This small molecule binds to this protein.
Small molecule (SMILES): O=[N+]([O-])c1ccc(OP(=O)(O)O)cc1

Sequence of chain 1.A:
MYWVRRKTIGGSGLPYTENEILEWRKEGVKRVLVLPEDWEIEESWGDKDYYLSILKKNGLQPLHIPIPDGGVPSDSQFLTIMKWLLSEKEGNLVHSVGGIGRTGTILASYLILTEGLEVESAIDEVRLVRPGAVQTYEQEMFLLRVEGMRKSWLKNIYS

Binding-site contacts:
Ligand atom C3 contacts residue VAL97 of chain 1.A at 3.5 Å (hydrophobic).
Ligand atom O3 contacts residue GLY98 of chain 1.A at 2.6 Å (h-bond).
Ligand atom P contacts residue GLY101 of chain 1.A at 3.7 Å.
Ligand atom P contacts residue SER96 of chain 1.A at 3.5 Å.
Ligand atom O4 contacts residue GLY101 of chain 1.A at 3.4 Å.
Ligand atom O4 contacts residue THR103 of chain 1.A at 4.2 Å.
Ligand atom C2 contacts residue ARG102 of chain 1.A at 3.0 Å.
Ligand atom C1 contacts residue ASP69 of chain 1.A at 3.6 Å.
Ligand atom O3 contacts residue SER96 of chain 1.A at 2.6 Å (h-bond).
Ligand atom O2 contacts residue ILE100 of chain 1.A at 3.1 Å (h-bond).
Ligand atom P contacts residue GLY98 of chain 1.A at 3.6 Å.
Ligand atom O4 contacts residue SER96 of chain 1.A at 3.5 Å (h-bond).
Ligand atom C2 contacts residue GLU40 of chain 1.A at 3.9 Å.
Ligand atom C1 contacts residue GLY98 of chain 1.A at 3.5 Å.
Ligand atom N contacts residue VAL97 of chain 1.A at 4.1 Å.
Ligand atom C2 contacts residue ASP69 of chain 1.A at 2.8 Å.
Ligand atom C2 contacts residue VAL97 of chain 1.A at 3.6 Å (hydrophobic).
Ligand atom O1 contacts residue GLN135 of chain 1.A at 3.9 Å.
Ligand atom O3 contacts residue VAL97 of chain 1.A at 3.0 Å (h-bond).
Ligand atom O1 contacts residue GLY98 of chain 1.A at 3.9 Å.
Ligand atom C5 contacts residue GLY98 of chain 1.A at 3.7 Å.
Ligand atom O3 contacts residue ILE100 of chain 1.A at 4.1 Å.
Ligand atom O2 contacts residue GLN135 of chain 1.A at 3.6 Å.
Ligand atom C4 contacts residue VAL97 of chain 1.A at 3.7 Å (hydrophobic).
Ligand atom O1 contacts residue ASP69 of chain 1.A at 3.2 Å (salt-bridge).
Ligand atom O4 contacts residue ARG102 of chain 1.A at 2.5 Å (salt-bridge).
Ligand atom O3 contacts residue GLY99 of chain 1.A at 2.9 Å (h-bond).
Ligand atom C2 contacts residue GLY98 of chain 1.A at 4.2 Å.
Ligand atom O3 contacts residue ARG102 of chain 1.A at 3.6 Å (salt-bridge).
Ligand atom O2 contacts residue GLY99 of chain 1.A at 3.5 Å (h-bond).
Ligand atom C1 contacts residue VAL97 of chain 1.A at 4.0 Å (hydrophobic).
Ligand atom P contacts residue ILE100 of chain 1.A at 4.0 Å.
Ligand atom P contacts residue GLY99 of chain 1.A at 3.7 Å.
Ligand atom C6 contacts residue GLY98 of chain 1.A at 3.3 Å.
Ligand atom C1 contacts residue ARG102 of chain 1.A at 3.4 Å.
Ligand atom P contacts residue ARG102 of chain 1.A at 3.8 Å.
Ligand atom O2 contacts residue GLY101 of chain 1.A at 2.8 Å (h-bond).
Ligand atom C3 contacts residue ASP69 of chain 1.A at 3.3 Å.
Ligand atom O2 contacts residue GLY98 of chain 1.A at 3.8 Å.
Ligand atom O1 contacts residue ARG102 of chain 1.A at 3.0 Å (salt-bridge).